This protein binds this small molecule.
Small molecule (SMILES): O=Cc1c[nH]c2ccccc12

Sequence of chain 1.B:
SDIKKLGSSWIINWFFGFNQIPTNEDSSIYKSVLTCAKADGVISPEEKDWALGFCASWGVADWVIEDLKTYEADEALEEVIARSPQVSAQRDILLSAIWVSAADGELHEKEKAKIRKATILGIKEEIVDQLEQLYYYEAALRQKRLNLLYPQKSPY

Binding-site contacts:
Ligand atom N contacts residue PHE18 of chain 1.A at 3.8 Å.
Ligand atom C8 contacts residue TYR32 of chain 1.A at 3.5 Å (hydrophobic).
Ligand atom C2 contacts residue PHE20 of chain 1.A at 3.8 Å (hydrophobic).
Ligand atom C8 contacts residue PHE20 of chain 1.A at 3.4 Å (hydrophobic).
Ligand atom C6 contacts residue GLN89 of chain 1.A at 3.7 Å.
Ligand atom C5 contacts residue TYR161 of chain 1.B at 3.9 Å (hydrophobic).
Ligand atom C4 contacts residue PRO24 of chain 1.A at 3.9 Å (hydrophobic).
Ligand atom C5 contacts residue VAL90 of chain 1.A at 3.9 Å (hydrophobic).
Ligand atom C3' contacts residue TYR32 of chain 1.A at 4.1 Å (hydrophobic).
Ligand atom C3 contacts residue PHE20 of chain 1.A at 4.0 Å (hydrophobic).
Ligand atom C6 contacts residue VAL90 of chain 1.A at 4.0 Å (hydrophobic).
Ligand atom C2 contacts residue PHE18 of chain 1.A at 3.5 Å (hydrophobic).
Ligand atom C3 contacts residue TYR32 of chain 1.A at 3.8 Å (hydrophobic).
Ligand atom C3' contacts residue SER29 of chain 1.A at 3.9 Å.
Ligand atom C4 contacts residue ASP28 of chain 1.A at 3.9 Å.
Ligand atom C9 contacts residue TYR32 of chain 1.A at 3.8 Å (hydrophobic).
Ligand atom C5 contacts residue GLN89 of chain 1.A at 4.2 Å.
Ligand atom C2 contacts residue TYR32 of chain 1.A at 3.6 Å (hydrophobic).
Ligand atom C8 contacts residue ASP96 of chain 1.A at 3.6 Å.
Ligand atom C9 contacts residue PHE20 of chain 1.A at 3.8 Å (hydrophobic).
Ligand atom C3' contacts residue TRP61 of chain 1.A at 3.3 Å (hydrophobic).
Ligand atom C7 contacts residue ASP96 of chain 1.A at 3.9 Å.
Ligand atom C6 contacts residue PRO160 of chain 1.B at 3.9 Å (hydrophobic).
Ligand atom C7 contacts residue TYR32 of chain 1.A at 3.9 Å (hydrophobic).
Ligand atom O contacts residue PRO24 of chain 1.A at 3.5 Å.
Ligand atom N contacts residue PHE20 of chain 1.A at 3.4 Å.
Ligand atom O contacts residue SER29 of chain 1.A at 2.8 Å (h-bond).
Ligand atom C3' contacts residue PRO24 of chain 1.A at 4.0 Å (hydrophobic).
Ligand atom C2 contacts residue ASP96 of chain 1.A at 3.9 Å.
Ligand atom N contacts residue ASP96 of chain 1.A at 2.8 Å (salt-bridge).
Ligand atom C7 contacts residue PRO160 of chain 1.B at 4.0 Å (hydrophobic).
Ligand atom C7 contacts residue TYR155 of chain 1.B at 3.5 Å (hydrophobic).
Ligand atom C7 contacts residue PHE20 of chain 1.A at 3.5 Å (hydrophobic).
Ligand atom C9 contacts residue PRO24 of chain 1.A at 4.2 Å (hydrophobic).
Ligand atom N contacts residue TYR32 of chain 1.A at 3.4 Å.
Ligand atom C6 contacts residue ALA93 of chain 1.A at 4.0 Å (hydrophobic).
Ligand atom C4 contacts residue TYR32 of chain 1.A at 4.0 Å (hydrophobic).
Ligand atom O contacts residue TRP61 of chain 1.A at 3.6 Å.
Ligand atom C7 contacts residue ALA93 of chain 1.A at 3.6 Å (hydrophobic).
Ligand atom C5 contacts residue ASP28 of chain 1.A at 4.0 Å.

Sequence of chain 1.A:
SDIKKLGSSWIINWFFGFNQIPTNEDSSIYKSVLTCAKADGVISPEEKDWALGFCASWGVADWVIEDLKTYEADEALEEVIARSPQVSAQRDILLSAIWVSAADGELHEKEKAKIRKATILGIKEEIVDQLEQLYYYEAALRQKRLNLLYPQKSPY